Sequence of chain 1.A:
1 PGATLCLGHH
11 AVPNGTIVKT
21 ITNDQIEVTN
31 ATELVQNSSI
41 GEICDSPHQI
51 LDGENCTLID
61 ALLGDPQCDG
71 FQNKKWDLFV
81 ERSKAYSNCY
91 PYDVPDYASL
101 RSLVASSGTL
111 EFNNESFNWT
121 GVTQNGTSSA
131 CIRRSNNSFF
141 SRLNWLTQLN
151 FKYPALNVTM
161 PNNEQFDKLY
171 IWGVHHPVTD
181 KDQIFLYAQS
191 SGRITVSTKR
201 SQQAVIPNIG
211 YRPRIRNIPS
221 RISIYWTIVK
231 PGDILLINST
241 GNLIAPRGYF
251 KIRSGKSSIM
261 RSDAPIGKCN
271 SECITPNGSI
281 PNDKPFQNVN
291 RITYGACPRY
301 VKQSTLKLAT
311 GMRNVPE

Sequence of chain 1.B:
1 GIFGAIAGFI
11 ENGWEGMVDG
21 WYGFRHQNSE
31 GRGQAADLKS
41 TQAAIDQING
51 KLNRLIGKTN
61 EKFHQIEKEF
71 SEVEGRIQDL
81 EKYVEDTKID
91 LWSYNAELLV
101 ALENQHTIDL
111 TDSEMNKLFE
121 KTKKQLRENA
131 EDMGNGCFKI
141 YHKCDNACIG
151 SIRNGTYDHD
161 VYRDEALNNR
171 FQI

This protein binds this small molecule.
Small molecule (SMILES): CC(=O)N[C@H]1[C@H](O[C@H]2[C@H](O)[C@@H](NC(C)=O)CO[C@@H]2CO)O[C@H](CO)[C@@H](O)[C@@H]1O

Binding-site contacts:
Ligand atom C8 contacts residue ASN277 of chain 1.A at 4.5 Å.
Ligand atom C2 contacts residue ASN277 of chain 1.A at 2.5 Å.
Ligand atom O5 contacts residue ASN277 of chain 1.A at 2.4 Å (h-bond).
Ligand atom C3 contacts residue VAL289 of chain 1.A at 4.1 Å (hydrophobic).
Ligand atom C5 contacts residue VAL289 of chain 1.A at 4.3 Å (hydrophobic).
Ligand atom C4 contacts residue ASN277 of chain 1.A at 4.2 Å.
Ligand atom C8 contacts residue VAL289 of chain 1.A at 4.2 Å (hydrophobic).
Ligand atom C2 contacts residue VAL289 of chain 1.A at 3.9 Å (hydrophobic).
Ligand atom O5 contacts residue VAL289 of chain 1.A at 4.4 Å.
Ligand atom C1 contacts residue ASN277 of chain 1.A at 1.4 Å.
Ligand atom C5 contacts residue ASN290 of chain 1.A at 3.8 Å.
Ligand atom C3 contacts residue ASN277 of chain 1.A at 3.8 Å.
Ligand atom C6 contacts residue GLU69 of chain 1.B at 4.2 Å.
Ligand atom C8 contacts residue ASN37 of chain 1.A at 3.5 Å.
Ligand atom C1 contacts residue VAL289 of chain 1.A at 3.5 Å (hydrophobic).
Ligand atom O7 contacts residue ASN277 of chain 1.A at 3.0 Å (h-bond).
Ligand atom C7 contacts residue ASN277 of chain 1.A at 3.2 Å.
Ligand atom N2 contacts residue ASN277 of chain 1.A at 3.0 Å (h-bond).
Ligand atom O5 contacts residue ASN290 of chain 1.A at 3.8 Å.
Ligand atom N2 contacts residue VAL289 of chain 1.A at 3.7 Å.
Ligand atom C7 contacts residue VAL289 of chain 1.A at 4.3 Å (hydrophobic).
Ligand atom C5 contacts residue ASN277 of chain 1.A at 3.6 Å.
Ligand atom C6 contacts residue ASN290 of chain 1.A at 4.0 Å.
Ligand atom C8 contacts residue SER38 of chain 1.A at 4.4 Å.
Ligand atom C1 contacts residue ASN290 of chain 1.A at 4.1 Å.